Binding-site contacts:
Ligand atom C8 contacts residue ILE152 of chain 42.A at 4.3 Å (hydrophobic).
Ligand atom C3 contacts residue ASN154 of chain 42.A at 3.9 Å.
Ligand atom C5 contacts residue THR160 of chain 42.A at 3.7 Å.
Ligand atom C2 contacts residue ASN154 of chain 42.A at 2.5 Å.
Ligand atom C1 contacts residue THR160 of chain 42.A at 3.0 Å.
Ligand atom O7 contacts residue ASN154 of chain 42.A at 2.7 Å (h-bond).
Ligand atom O7 contacts residue ASP161 of chain 42.A at 3.7 Å.
Ligand atom N2 contacts residue THR160 of chain 42.A at 3.5 Å.
Ligand atom N2 contacts residue ASN154 of chain 42.A at 3.0 Å (h-bond).
Ligand atom O5 contacts residue ASN154 of chain 42.A at 2.4 Å (h-bond).
Ligand atom C6 contacts residue THR160 of chain 42.A at 3.7 Å.
Ligand atom C2 contacts residue THR160 of chain 42.A at 2.7 Å.
Ligand atom O6 contacts residue HIS158 of chain 42.A at 3.4 Å (h-bond).
Ligand atom C3 contacts residue THR160 of chain 42.A at 3.9 Å.
Ligand atom C8 contacts residue VAL153 of chain 42.A at 4.4 Å (hydrophobic).
Ligand atom C4 contacts residue THR160 of chain 42.A at 3.6 Å.
Ligand atom C5 contacts residue ASN154 of chain 42.A at 3.8 Å.
Ligand atom O3 contacts residue THR160 of chain 42.A at 4.3 Å.
Ligand atom O5 contacts residue THR160 of chain 42.A at 3.2 Å.
Ligand atom C7 contacts residue THR160 of chain 42.A at 3.4 Å.
Ligand atom C4 contacts residue ASN154 of chain 42.A at 4.3 Å.
Ligand atom O5 contacts residue HIS158 of chain 42.A at 3.8 Å.
Ligand atom C1 contacts residue ASN154 of chain 42.A at 1.6 Å.
Ligand atom C7 contacts residue ASN154 of chain 42.A at 3.0 Å.
Ligand atom C8 contacts residue ASN154 of chain 42.A at 4.1 Å.
Ligand atom C6 contacts residue HIS158 of chain 42.A at 4.0 Å.
Ligand atom O7 contacts residue THR160 of chain 42.A at 2.5 Å.

A small-molecule ligand and the protein it binds are described below.
Small molecule (SMILES): CC(=O)N[C@@H]1[C@@H](O)[C@H](O)[C@@H](CO)O[C@H]1O

Sequence of chain 42.A:
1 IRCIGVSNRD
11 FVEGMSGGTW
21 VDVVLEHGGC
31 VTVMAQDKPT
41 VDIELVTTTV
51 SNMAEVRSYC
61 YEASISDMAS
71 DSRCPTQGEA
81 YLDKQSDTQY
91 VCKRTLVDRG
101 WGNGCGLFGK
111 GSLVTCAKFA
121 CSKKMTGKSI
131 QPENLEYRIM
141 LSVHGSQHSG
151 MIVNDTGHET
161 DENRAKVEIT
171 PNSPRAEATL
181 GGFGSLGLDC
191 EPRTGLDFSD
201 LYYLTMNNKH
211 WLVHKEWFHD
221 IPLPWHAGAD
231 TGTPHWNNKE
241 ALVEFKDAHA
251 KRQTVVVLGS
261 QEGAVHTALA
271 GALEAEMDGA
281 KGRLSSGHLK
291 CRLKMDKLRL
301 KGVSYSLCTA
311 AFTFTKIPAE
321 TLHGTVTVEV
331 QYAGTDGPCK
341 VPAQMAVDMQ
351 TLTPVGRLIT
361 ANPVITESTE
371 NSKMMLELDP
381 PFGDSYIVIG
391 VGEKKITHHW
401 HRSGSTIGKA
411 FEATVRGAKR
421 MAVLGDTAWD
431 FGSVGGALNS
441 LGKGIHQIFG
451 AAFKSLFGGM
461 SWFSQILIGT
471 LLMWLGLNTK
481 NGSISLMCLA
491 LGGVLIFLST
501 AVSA